The protein below binds the small molecule below.
Small molecule (SMILES): Cc1ccc(O)cc1

Binding-site contacts:
Ligand atom CD1 contacts residue PHE35 of chain 1.B at 3.4 Å (hydrophobic).
Ligand atom OH contacts residue TYR38 of chain 1.B at 3.7 Å.
Ligand atom CE2 contacts residue THR56 of chain 1.B at 3.5 Å.
Ligand atom OH contacts residue THR56 of chain 1.B at 3.8 Å.
Ligand atom CD1 contacts residue HEM1 of chain 1.G at 3.5 Å.
Ligand atom CE1 contacts residue VAL59 of chain 1.B at 3.6 Å (hydrophobic).
Ligand atom CG contacts residue VAL59 of chain 1.B at 3.6 Å (hydrophobic).
Ligand atom CG contacts residue HEM1 of chain 1.G at 4.3 Å.
Ligand atom CB contacts residue PHE35 of chain 1.B at 4.3 Å (hydrophobic).
Ligand atom CZ contacts residue PHE21 of chain 1.B at 4.0 Å (hydrophobic).
Ligand atom CZ contacts residue HIS55 of chain 1.B at 4.4 Å.
Ligand atom CB contacts residue LEU100 of chain 1.B at 4.3 Å (hydrophobic).
Ligand atom CE1 contacts residue PHE21 of chain 1.B at 4.4 Å (hydrophobic).
Ligand atom CG contacts residue PHE21 of chain 1.B at 3.5 Å (hydrophobic).
Ligand atom CZ contacts residue PHE35 of chain 1.B at 4.0 Å (hydrophobic).
Ligand atom CZ contacts residue VAL59 of chain 1.B at 3.6 Å (hydrophobic).
Ligand atom CE1 contacts residue HEM1 of chain 1.G at 3.8 Å.
Ligand atom OH contacts residue VAL59 of chain 1.B at 4.4 Å.
Ligand atom CD2 contacts residue VAL59 of chain 1.B at 3.6 Å (hydrophobic).
Ligand atom CD1 contacts residue PHE21 of chain 1.B at 4.3 Å (hydrophobic).
Ligand atom CG contacts residue PHE35 of chain 1.B at 3.9 Å (hydrophobic).
Ligand atom CE2 contacts residue PHE21 of chain 1.B at 3.5 Å (hydrophobic).
Ligand atom CB contacts residue VAL59 of chain 1.B at 3.9 Å (hydrophobic).
Ligand atom CD2 contacts residue PHE21 of chain 1.B at 3.1 Å (hydrophobic).
Ligand atom CB contacts residue HEM1 of chain 1.G at 3.5 Å.
Ligand atom CZ contacts residue HEM1 of chain 1.G at 3.9 Å.
Ligand atom CD1 contacts residue VAL59 of chain 1.B at 3.5 Å (hydrophobic).
Ligand atom CE1 contacts residue PHE35 of chain 1.B at 3.3 Å (hydrophobic).
Ligand atom CZ contacts residue THR56 of chain 1.B at 4.2 Å.
Ligand atom OH contacts residue HIS55 of chain 1.B at 3.3 Å.
Ligand atom OH contacts residue HEM1 of chain 1.G at 3.1 Å (h-bond).
Ligand atom CB contacts residue PHE21 of chain 1.B at 3.8 Å (hydrophobic).
Ligand atom CE2 contacts residue VAL59 of chain 1.B at 3.7 Å (hydrophobic).

Sequence of chain 1.B:
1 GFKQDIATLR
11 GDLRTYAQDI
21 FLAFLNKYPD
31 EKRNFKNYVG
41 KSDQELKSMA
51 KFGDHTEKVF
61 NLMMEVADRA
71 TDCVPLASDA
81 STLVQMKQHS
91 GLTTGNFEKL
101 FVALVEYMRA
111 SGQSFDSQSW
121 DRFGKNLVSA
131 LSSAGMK